Binding-site contacts:
Ligand atom O5 contacts residue SER132 of chain 2.A at 4.3 Å.
Ligand atom C21 contacts residue LYS46 of chain 2.A at 4.0 Å.
Ligand atom C16 contacts residue SER237 of chain 2.A at 4.1 Å.
Ligand atom O8 contacts residue ARG124 of chain 2.A at 3.7 Å.
Ligand atom O8 contacts residue SER132 of chain 2.A at 3.5 Å (h-bond).
Ligand atom C21 contacts residue ASN49 of chain 2.A at 4.0 Å.
Ligand atom C12 contacts residue TYR201 of chain 2.A at 3.9 Å (hydrophobic).
Ligand atom O20 contacts residue TRP51 of chain 2.A at 3.9 Å.
Ligand atom O19 contacts residue LYS46 of chain 2.A at 3.4 Å.
Ligand atom C13 contacts residue TRP51 of chain 2.A at 3.8 Å (hydrophobic).
Ligand atom C17 contacts residue TRP51 of chain 2.A at 4.3 Å (hydrophobic).
Ligand atom C21 contacts residue GLY48 of chain 2.A at 3.4 Å.
Ligand atom C2 contacts residue SER132 of chain 2.A at 3.7 Å.
Ligand atom N9 contacts residue TYR201 of chain 2.A at 3.3 Å (h-bond).
Ligand atom O20 contacts residue THR50 of chain 2.A at 4.0 Å.
Ligand atom C4 contacts residue TYR201 of chain 2.A at 4.1 Å (hydrophobic).
Ligand atom O20 contacts residue GLY48 of chain 2.A at 3.8 Å.
Ligand atom O5 contacts residue ARG124 of chain 2.A at 4.1 Å.
Ligand atom C3 contacts residue TYR201 of chain 2.A at 3.1 Å (hydrophobic).
Ligand atom C2 contacts residue ARG124 of chain 2.A at 4.2 Å.
Ligand atom C11 contacts residue TYR201 of chain 2.A at 4.1 Å (hydrophobic).
Ligand atom C7 contacts residue ARG124 of chain 2.A at 3.9 Å.
Ligand atom O6 contacts residue TYR201 of chain 2.A at 4.1 Å.
Ligand atom C21 contacts residue TRP51 of chain 2.A at 4.2 Å (hydrophobic).
Ligand atom C11 contacts residue TRP51 of chain 2.A at 3.7 Å (hydrophobic).
Ligand atom C3 contacts residue ARG124 of chain 2.A at 4.0 Å.
Ligand atom C21 contacts residue THR50 of chain 2.A at 3.4 Å.
Ligand atom N1 contacts residue ARG124 of chain 2.A at 3.5 Å (salt-bridge).
Ligand atom C7 contacts residue TYR201 of chain 2.A at 3.9 Å (hydrophobic).
Ligand atom C4 contacts residue ARG124 of chain 2.A at 4.1 Å.
Ligand atom C7 contacts residue SER132 of chain 2.A at 4.1 Å.
Ligand atom C14 contacts residue TYR201 of chain 2.A at 3.6 Å (hydrophobic).
Ligand atom N1 contacts residue SER132 of chain 2.A at 2.4 Å (h-bond).
Ligand atom C10 contacts residue TYR201 of chain 2.A at 4.2 Å (hydrophobic).
Ligand atom O8 contacts residue LYS46 of chain 2.A at 3.9 Å.
Ligand atom C21 contacts residue ALA47 of chain 2.A at 4.0 Å (hydrophobic).
Ligand atom C2 contacts residue TYR201 of chain 2.A at 4.1 Å (hydrophobic).
Ligand atom C12 contacts residue TRP51 of chain 2.A at 4.1 Å (hydrophobic).
Ligand atom C14 contacts residue TRP51 of chain 2.A at 4.2 Å (hydrophobic).
Ligand atom C13 contacts residue TYR201 of chain 2.A at 2.9 Å (hydrophobic).

Sequence of chain 2.A:
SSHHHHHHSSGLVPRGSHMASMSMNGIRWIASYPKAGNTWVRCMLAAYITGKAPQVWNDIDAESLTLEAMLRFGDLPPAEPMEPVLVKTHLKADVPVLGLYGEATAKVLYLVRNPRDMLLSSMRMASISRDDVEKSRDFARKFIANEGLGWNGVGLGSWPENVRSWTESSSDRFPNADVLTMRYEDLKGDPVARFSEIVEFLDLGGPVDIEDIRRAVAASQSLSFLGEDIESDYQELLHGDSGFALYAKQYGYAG

A protein and the small-molecule ligand that binds it are described below.
Small molecule (SMILES): COC(=O)[C@H](Cc1ccccc1)NC(=O)[C@@H](N)CC(=O)O